Binding-site contacts:
Ligand atom C3 contacts residue ASN122 of chain 1.A at 3.8 Å.
Ligand atom C7 contacts residue ASN122 of chain 1.A at 3.6 Å.
Ligand atom C4 contacts residue ASN122 of chain 1.A at 4.2 Å.
Ligand atom C8 contacts residue SER120 of chain 1.A at 3.3 Å.
Ligand atom N2 contacts residue ASN122 of chain 1.A at 2.9 Å (h-bond).
Ligand atom C8 contacts residue PHE121 of chain 1.A at 3.6 Å (hydrophobic).
Ligand atom O7 contacts residue ASN122 of chain 1.A at 3.9 Å.
Ligand atom C7 contacts residue GLN100 of chain 1.A at 4.1 Å.
Ligand atom C8 contacts residue ASN122 of chain 1.A at 4.3 Å.
Ligand atom O7 contacts residue THR98 of chain 1.A at 4.2 Å.
Ligand atom C8 contacts residue GLN100 of chain 1.A at 3.5 Å.
Ligand atom O7 contacts residue GLN100 of chain 1.A at 4.0 Å.
Ligand atom C1 contacts residue ASN122 of chain 1.A at 1.4 Å.
Ligand atom C2 contacts residue ASN122 of chain 1.A at 2.5 Å.
Ligand atom C5 contacts residue ASN122 of chain 1.A at 3.6 Å.
Ligand atom C7 contacts residue PHE121 of chain 1.A at 4.4 Å (hydrophobic).
Ligand atom O5 contacts residue ASN122 of chain 1.A at 2.3 Å (h-bond).

This protein binds this small molecule.
Small molecule (SMILES): CC(=O)N[C@H]1[C@H](O[C@H]2[C@H](O)[C@@H](NC(C)=O)CO[C@@H]2CO)O[C@H](CO)[C@@H](O)[C@@H]1O

Sequence of chain 1.A:
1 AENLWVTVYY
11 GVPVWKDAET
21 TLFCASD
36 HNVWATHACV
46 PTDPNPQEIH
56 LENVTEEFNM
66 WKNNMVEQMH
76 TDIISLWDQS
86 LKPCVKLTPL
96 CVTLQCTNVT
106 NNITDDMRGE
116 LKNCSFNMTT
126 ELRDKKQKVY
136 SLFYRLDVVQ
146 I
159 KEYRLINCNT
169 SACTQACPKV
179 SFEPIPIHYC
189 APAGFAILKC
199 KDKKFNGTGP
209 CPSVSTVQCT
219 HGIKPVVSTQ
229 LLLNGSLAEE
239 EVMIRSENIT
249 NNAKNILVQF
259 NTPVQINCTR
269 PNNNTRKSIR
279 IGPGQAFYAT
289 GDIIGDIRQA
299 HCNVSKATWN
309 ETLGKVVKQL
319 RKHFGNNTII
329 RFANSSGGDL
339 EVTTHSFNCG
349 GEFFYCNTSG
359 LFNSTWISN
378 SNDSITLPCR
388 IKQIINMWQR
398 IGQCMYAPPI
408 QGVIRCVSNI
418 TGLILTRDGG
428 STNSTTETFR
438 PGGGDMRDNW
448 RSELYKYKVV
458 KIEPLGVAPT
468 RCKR